Sequence of chain 1.E:
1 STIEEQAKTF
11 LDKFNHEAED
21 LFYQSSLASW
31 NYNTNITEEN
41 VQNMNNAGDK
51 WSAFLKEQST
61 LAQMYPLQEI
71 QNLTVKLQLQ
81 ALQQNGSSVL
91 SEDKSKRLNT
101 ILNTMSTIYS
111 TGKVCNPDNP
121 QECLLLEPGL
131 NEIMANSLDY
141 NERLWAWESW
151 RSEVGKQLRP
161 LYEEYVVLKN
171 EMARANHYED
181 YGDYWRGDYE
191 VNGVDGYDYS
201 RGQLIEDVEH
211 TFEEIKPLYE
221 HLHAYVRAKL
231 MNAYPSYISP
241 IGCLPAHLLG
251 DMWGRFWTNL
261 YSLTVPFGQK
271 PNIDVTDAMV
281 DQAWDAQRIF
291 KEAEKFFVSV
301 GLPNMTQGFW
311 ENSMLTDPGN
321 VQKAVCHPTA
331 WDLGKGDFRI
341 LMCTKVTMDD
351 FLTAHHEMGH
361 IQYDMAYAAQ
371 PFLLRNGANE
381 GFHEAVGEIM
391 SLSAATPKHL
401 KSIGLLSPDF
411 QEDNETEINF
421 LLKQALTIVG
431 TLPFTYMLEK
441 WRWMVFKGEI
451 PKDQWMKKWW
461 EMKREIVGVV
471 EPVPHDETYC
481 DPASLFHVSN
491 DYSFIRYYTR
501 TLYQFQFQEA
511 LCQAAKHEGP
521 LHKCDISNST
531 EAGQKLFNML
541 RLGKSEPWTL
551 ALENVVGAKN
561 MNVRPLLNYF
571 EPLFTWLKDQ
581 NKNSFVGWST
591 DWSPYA

A small-molecule ligand and the protein it binds are described below.
Small molecule (SMILES): CC(=O)N[C@@H]1[C@@H](O)[C@H](O)[C@@H](CO)O[C@H]1O

Binding-site contacts:
Ligand atom C8 contacts residue ASN72 of chain 1.E at 3.5 Å.
Ligand atom O6 contacts residue LYS8 of chain 1.E at 3.3 Å.
Ligand atom C5 contacts residue ASN72 of chain 1.E at 3.7 Å.
Ligand atom C7 contacts residue ASN72 of chain 1.E at 3.1 Å.
Ligand atom O5 contacts residue LYS8 of chain 1.E at 4.2 Å.
Ligand atom C4 contacts residue ASN72 of chain 1.E at 4.2 Å.
Ligand atom C1 contacts residue THR74 of chain 1.E at 4.4 Å.
Ligand atom O7 contacts residue ASN72 of chain 1.E at 3.5 Å (h-bond).
Ligand atom C1 contacts residue ASN72 of chain 1.E at 1.4 Å.
Ligand atom C8 contacts residue GLN71 of chain 1.E at 4.0 Å.
Ligand atom C3 contacts residue ASN72 of chain 1.E at 3.8 Å.
Ligand atom O5 contacts residue ASN72 of chain 1.E at 2.4 Å (h-bond).
Ligand atom O7 contacts residue GLN71 of chain 1.E at 3.9 Å.
Ligand atom N2 contacts residue ASN72 of chain 1.E at 2.7 Å (h-bond).
Ligand atom C7 contacts residue GLN71 of chain 1.E at 4.3 Å.
Ligand atom C2 contacts residue ASN72 of chain 1.E at 2.5 Å.